Binding-site contacts:
Ligand atom O6 contacts residue GLY314 of chain 1.E at 3.5 Å.
Ligand atom O6 contacts residue GLY289 of chain 1.E at 2.7 Å (h-bond).
Ligand atom C2' contacts residue ASP238 of chain 1.E at 3.7 Å.
Ligand atom O6 contacts residue MET288 of chain 1.E at 3.1 Å (h-bond).
Ligand atom O2' contacts residue ASP238 of chain 1.E at 2.4 Å (salt-bridge).
Ligand atom N7 contacts residue GLY287 of chain 1.E at 3.7 Å.
Ligand atom N1 contacts residue GLU313 of chain 1.E at 2.8 Å (salt-bridge).
Ligand atom O3' contacts residue MET259 of chain 1.E at 3.5 Å (h-bond).
Ligand atom C6 contacts residue MET288 of chain 1.E at 3.7 Å (hydrophobic).
Ligand atom C4' contacts residue ASP238 of chain 1.E at 3.6 Å.
Ligand atom O1P contacts residue LEU260 of chain 1.E at 3.7 Å.
Ligand atom N1 contacts residue 8L41 of chain 1.V at 3.2 Å (h-bond).
Ligand atom C8 contacts residue ILE204 of chain 1.E at 3.7 Å (hydrophobic).
Ligand atom P contacts residue SER203 of chain 1.E at 3.7 Å.
Ligand atom O6 contacts residue GLY287 of chain 1.E at 3.2 Å.
Ligand atom O3P contacts residue GLY202 of chain 1.E at 3.5 Å.
Ligand atom O3' contacts residue ASP238 of chain 1.E at 2.7 Å (salt-bridge).
Ligand atom N7 contacts residue MET288 of chain 1.E at 2.9 Å (h-bond).
Ligand atom O5' contacts residue GLY202 of chain 1.E at 3.4 Å.
Ligand atom O3' contacts residue ALA73 of chain 1.E at 3.2 Å.
Ligand atom C2 contacts residue GLU313 of chain 1.E at 3.4 Å.
Ligand atom N7 contacts residue ILE204 of chain 1.E at 3.6 Å.
Ligand atom O6 contacts residue GLU313 of chain 1.E at 3.7 Å.
Ligand atom C6 contacts residue GLY289 of chain 1.E at 3.3 Å.
Ligand atom C2 contacts residue CYS205 of chain 1.E at 3.3 Å (hydrophobic).
Ligand atom N3 contacts residue CYS205 of chain 1.E at 3.6 Å.
Ligand atom O2P contacts residue TYR285 of chain 1.E at 2.7 Å (h-bond).
Ligand atom O2P contacts residue SER203 of chain 1.E at 2.5 Å (h-bond).
Ligand atom O3P contacts residue SER203 of chain 1.E at 3.0 Å (h-bond).
Ligand atom C3' contacts residue ASP238 of chain 1.E at 3.6 Å.
Ligand atom O1P contacts residue GLY261 of chain 1.E at 2.8 Å (h-bond).
Ligand atom P contacts residue TYR285 of chain 1.E at 3.7 Å.
Ligand atom O2P contacts residue SER262 of chain 1.E at 3.1 Å (h-bond).
Ligand atom O3P contacts residue GLY239 of chain 1.E at 3.7 Å.
Ligand atom C2 contacts residue 8L41 of chain 1.V at 3.1 Å.
Ligand atom O5' contacts residue TYR285 of chain 1.E at 3.7 Å.
Ligand atom C5 contacts residue MET288 of chain 1.E at 3.6 Å (hydrophobic).
Ligand atom C5' contacts residue TYR285 of chain 1.E at 3.6 Å (hydrophobic).
Ligand atom C8 contacts residue MET75 of chain 1.E at 3.7 Å (hydrophobic).
Ligand atom O3P contacts residue GLY240 of chain 1.E at 2.8 Å (h-bond).

A protein and the small-molecule ligand that binds it are described below.
Small molecule (SMILES): O=c1[nH]cnc2c1ncn2[C@@H]1O[C@H](COP(=O)(O)O)[C@@H](O)[C@H]1O

Sequence of chain 1.E:
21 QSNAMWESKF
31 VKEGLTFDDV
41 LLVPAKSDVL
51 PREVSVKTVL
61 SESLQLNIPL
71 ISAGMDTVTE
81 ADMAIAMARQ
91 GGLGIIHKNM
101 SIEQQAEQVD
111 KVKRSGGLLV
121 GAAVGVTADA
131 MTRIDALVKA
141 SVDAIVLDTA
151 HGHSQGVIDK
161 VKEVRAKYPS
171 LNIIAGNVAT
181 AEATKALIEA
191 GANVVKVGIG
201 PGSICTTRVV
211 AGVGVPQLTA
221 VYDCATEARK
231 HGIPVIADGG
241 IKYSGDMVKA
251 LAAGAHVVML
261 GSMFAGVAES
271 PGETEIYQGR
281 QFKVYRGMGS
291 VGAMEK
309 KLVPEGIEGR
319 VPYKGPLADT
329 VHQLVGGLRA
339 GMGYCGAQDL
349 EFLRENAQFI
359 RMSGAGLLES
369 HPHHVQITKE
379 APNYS